Sequence of chain 4.NA:
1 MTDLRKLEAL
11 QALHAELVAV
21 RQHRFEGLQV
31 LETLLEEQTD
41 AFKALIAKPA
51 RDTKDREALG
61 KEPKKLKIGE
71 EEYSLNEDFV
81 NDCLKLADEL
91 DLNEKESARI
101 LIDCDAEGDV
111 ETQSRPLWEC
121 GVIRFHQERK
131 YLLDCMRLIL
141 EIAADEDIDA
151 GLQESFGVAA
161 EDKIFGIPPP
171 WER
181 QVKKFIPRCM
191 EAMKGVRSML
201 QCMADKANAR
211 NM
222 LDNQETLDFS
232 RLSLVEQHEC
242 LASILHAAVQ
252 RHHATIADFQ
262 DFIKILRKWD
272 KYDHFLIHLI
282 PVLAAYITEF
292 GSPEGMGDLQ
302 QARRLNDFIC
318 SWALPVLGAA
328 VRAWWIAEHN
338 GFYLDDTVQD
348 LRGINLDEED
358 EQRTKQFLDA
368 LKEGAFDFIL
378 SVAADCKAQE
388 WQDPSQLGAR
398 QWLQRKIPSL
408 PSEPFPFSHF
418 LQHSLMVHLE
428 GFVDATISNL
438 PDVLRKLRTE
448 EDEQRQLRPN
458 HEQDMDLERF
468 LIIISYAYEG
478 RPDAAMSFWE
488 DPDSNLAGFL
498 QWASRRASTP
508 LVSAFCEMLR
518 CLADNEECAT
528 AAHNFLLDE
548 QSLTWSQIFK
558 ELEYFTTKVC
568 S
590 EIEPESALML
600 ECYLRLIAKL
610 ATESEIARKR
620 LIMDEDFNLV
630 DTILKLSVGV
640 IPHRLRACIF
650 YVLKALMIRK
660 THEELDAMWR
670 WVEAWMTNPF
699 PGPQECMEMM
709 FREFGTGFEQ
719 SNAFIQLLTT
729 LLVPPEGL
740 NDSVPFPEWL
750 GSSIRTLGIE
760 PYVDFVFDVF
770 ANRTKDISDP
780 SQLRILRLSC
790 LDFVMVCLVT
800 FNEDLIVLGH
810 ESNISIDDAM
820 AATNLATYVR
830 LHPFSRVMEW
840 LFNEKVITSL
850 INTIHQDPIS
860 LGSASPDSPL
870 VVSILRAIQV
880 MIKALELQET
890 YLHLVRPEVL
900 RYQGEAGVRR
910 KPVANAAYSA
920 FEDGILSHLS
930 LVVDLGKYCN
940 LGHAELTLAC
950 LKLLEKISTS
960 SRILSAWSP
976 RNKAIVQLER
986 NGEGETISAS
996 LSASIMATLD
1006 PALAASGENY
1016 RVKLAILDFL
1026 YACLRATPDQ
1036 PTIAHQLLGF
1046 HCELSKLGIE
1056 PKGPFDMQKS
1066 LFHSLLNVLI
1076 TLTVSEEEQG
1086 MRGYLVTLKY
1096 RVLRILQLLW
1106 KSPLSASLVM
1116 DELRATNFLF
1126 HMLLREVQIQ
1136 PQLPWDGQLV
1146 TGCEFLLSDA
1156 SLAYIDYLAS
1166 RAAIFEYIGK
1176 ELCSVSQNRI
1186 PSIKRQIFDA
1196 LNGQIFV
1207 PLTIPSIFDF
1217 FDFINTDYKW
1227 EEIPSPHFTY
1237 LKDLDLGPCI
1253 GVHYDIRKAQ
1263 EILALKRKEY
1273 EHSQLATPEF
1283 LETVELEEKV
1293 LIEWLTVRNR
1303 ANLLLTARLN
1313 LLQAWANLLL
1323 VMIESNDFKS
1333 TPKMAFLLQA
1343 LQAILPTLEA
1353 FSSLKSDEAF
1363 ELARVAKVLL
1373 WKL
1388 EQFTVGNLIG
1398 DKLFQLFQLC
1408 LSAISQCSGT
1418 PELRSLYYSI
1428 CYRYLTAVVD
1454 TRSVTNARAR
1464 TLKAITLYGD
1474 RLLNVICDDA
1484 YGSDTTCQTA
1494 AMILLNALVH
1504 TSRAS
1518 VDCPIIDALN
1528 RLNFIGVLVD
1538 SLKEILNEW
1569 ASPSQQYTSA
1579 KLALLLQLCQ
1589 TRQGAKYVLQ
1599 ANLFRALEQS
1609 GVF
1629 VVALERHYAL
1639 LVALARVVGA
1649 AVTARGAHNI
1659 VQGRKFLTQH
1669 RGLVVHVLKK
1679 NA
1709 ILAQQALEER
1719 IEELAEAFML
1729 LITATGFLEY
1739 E

Binding-site contacts:
Ligand atom CA contacts residue ARG442 of chain 4.NA at 3.6 Å.
Ligand atom O contacts residue ASN492 of chain 4.NA at 4.2 Å.
Ligand atom CG contacts residue PHE496 of chain 4.NA at 4.0 Å (hydrophobic).
Ligand atom O contacts residue PRO438 of chain 4.NA at 4.0 Å.
Ligand atom CD1 contacts residue ILE434 of chain 4.NA at 4.1 Å (hydrophobic).
Ligand atom CE2 contacts residue ARG442 of chain 4.NA at 3.6 Å.
Ligand atom CB contacts residue GLY495 of chain 4.NA at 3.9 Å.
Ligand atom C contacts residue ASN492 of chain 4.NA at 4.0 Å.
Ligand atom CD2 contacts residue PRO438 of chain 4.NA at 4.4 Å (hydrophobic).
Ligand atom CZ contacts residue PHE496 of chain 4.NA at 3.9 Å (hydrophobic).
Ligand atom CA contacts residue ASN492 of chain 4.NA at 3.3 Å.
Ligand atom CZ contacts residue PRO438 of chain 4.NA at 3.4 Å (hydrophobic).
Ligand atom CD1 contacts residue PRO438 of chain 4.NA at 4.4 Å (hydrophobic).
Ligand atom CG contacts residue ASN492 of chain 4.NA at 4.3 Å.
Ligand atom C contacts residue ARG442 of chain 4.NA at 4.4 Å.
Ligand atom CE2 contacts residue PRO438 of chain 4.NA at 3.7 Å (hydrophobic).
Ligand atom CB contacts residue ASN492 of chain 4.NA at 3.8 Å.
Ligand atom N contacts residue ASN492 of chain 4.NA at 3.3 Å (h-bond).
Ligand atom CB contacts residue PHE496 of chain 4.NA at 3.9 Å (hydrophobic).
Ligand atom O contacts residue ARG442 of chain 4.NA at 4.3 Å.
Ligand atom CE1 contacts residue PHE496 of chain 4.NA at 3.6 Å (hydrophobic).
Ligand atom CD1 contacts residue PHE496 of chain 4.NA at 3.7 Å (hydrophobic).
Ligand atom CD2 contacts residue ARG442 of chain 4.NA at 3.5 Å.
Ligand atom CG contacts residue GLY495 of chain 4.NA at 4.4 Å.
Ligand atom CD1 contacts residue ASN492 of chain 4.NA at 3.9 Å.
Ligand atom N contacts residue SER491 of chain 4.NA at 4.1 Å.
Ligand atom CE1 contacts residue ILE434 of chain 4.NA at 3.9 Å (hydrophobic).
Ligand atom CE1 contacts residue PRO438 of chain 4.NA at 3.8 Å (hydrophobic).
Ligand atom N contacts residue ARG442 of chain 4.NA at 4.2 Å.

The protein below binds the small molecule below.
Small molecule (SMILES): N[C@@H](Cc1ccccc1)C(=O)NCC=O